A small-molecule ligand and the protein it binds are described below.
Small molecule (SMILES): O=C(Nc1cncc2ccccc12)[C@@H]1CN(S(=O)(=O)CC2CCOCC2)Cc2ccc(Cl)cc21

Sequence of chain 1.B:
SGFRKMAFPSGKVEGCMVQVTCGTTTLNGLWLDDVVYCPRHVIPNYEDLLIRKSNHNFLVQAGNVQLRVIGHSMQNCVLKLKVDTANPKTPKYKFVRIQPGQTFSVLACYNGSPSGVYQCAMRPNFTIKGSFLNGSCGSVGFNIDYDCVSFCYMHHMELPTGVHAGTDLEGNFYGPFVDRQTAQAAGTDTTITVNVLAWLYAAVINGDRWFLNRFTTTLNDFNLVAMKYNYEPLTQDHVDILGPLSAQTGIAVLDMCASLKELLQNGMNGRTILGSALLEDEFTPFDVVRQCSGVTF

Sequence of chain 1.A:
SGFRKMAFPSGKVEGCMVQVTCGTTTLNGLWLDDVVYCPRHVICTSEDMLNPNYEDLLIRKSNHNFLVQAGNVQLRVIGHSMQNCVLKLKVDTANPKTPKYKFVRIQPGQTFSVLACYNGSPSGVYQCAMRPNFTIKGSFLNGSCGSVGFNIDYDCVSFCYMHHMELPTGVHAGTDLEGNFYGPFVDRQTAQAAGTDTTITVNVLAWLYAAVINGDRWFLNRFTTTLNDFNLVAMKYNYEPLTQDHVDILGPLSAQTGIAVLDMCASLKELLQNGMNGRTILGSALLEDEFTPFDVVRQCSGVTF

Binding-site contacts:
Ligand atom C7 contacts residue MET165 of chain 1.B at 4.0 Å (hydrophobic).
Ligand atom C4 contacts residue GLN189 of chain 1.B at 3.4 Å.
Ligand atom N2 contacts residue PHE140 of chain 1.B at 3.9 Å.
Ligand atom C10 contacts residue LEU141 of chain 1.B at 3.8 Å (hydrophobic).
Ligand atom C contacts residue MET165 of chain 1.B at 3.7 Å (hydrophobic).
Ligand atom C9 contacts residue GLU166 of chain 1.B at 3.7 Å.
Ligand atom CL contacts residue MET165 of chain 1.B at 3.8 Å.
Ligand atom C12 contacts residue ASN142 of chain 1.B at 3.9 Å.
Ligand atom O3 contacts residue GLU166 of chain 1.B at 3.4 Å (salt-bridge).
Ligand atom C22 contacts residue GLU166 of chain 1.B at 3.3 Å.
Ligand atom N2 contacts residue HIS163 of chain 1.B at 2.6 Å (h-bond).
Ligand atom C18 contacts residue HIS164 of chain 1.B at 3.5 Å.
Ligand atom CL contacts residue HIS164 of chain 1.B at 3.8 Å.
Ligand atom O contacts residue MET165 of chain 1.B at 3.3 Å.
Ligand atom CL contacts residue ASP187 of chain 1.B at 3.5 Å.
Ligand atom N2 contacts residue SER144 of chain 1.B at 3.6 Å.
Ligand atom C10 contacts residue HIS163 of chain 1.B at 3.8 Å.
Ligand atom C11 contacts residue LEU141 of chain 1.B at 3.8 Å (hydrophobic).
Ligand atom C9 contacts residue CYS145 of chain 1.B at 3.9 Å (hydrophobic).
Ligand atom C13 contacts residue ASN142 of chain 1.B at 3.9 Å.
Ligand atom N2 contacts residue GLU166 of chain 1.B at 3.9 Å.
Ligand atom C10 contacts residue GLU166 of chain 1.B at 3.6 Å.
Ligand atom CL contacts residue HIS41 of chain 1.B at 3.6 Å.
Ligand atom C9 contacts residue MET165 of chain 1.B at 3.8 Å (hydrophobic).
Ligand atom C2 contacts residue ARG188 of chain 1.B at 3.9 Å.
Ligand atom C10 contacts residue PHE140 of chain 1.B at 3.6 Å (hydrophobic).
Ligand atom O contacts residue GLU166 of chain 1.B at 3.0 Å (salt-bridge).
Ligand atom N1 contacts residue CYS145 of chain 1.B at 3.8 Å.
Ligand atom C2 contacts residue GLN189 of chain 1.B at 3.8 Å.
Ligand atom C12 contacts residue PHE140 of chain 1.B at 3.5 Å (hydrophobic).
Ligand atom C1 contacts residue ARG188 of chain 1.B at 3.6 Å.
Ligand atom C12 contacts residue LEU141 of chain 1.B at 3.7 Å (hydrophobic).
Ligand atom C18 contacts residue MET165 of chain 1.B at 3.6 Å (hydrophobic).
Ligand atom C10 contacts residue SER144 of chain 1.B at 4.0 Å.
Ligand atom C21 contacts residue GLU166 of chain 1.B at 3.5 Å.
Ligand atom C11 contacts residue GLU166 of chain 1.B at 3.7 Å.
Ligand atom O1 contacts residue GLN189 of chain 1.B at 3.0 Å (h-bond).
Ligand atom C9 contacts residue HIS163 of chain 1.B at 3.1 Å.
Ligand atom C12 contacts residue GLU166 of chain 1.B at 3.5 Å.
Ligand atom C12 contacts residue SER1 of chain 1.A at 3.9 Å.